This small molecule binds to this protein.
Small molecule (SMILES): CC(=O)N[C@H]1[C@H](O[C@H]2[C@H](O[C@@H]3O[C@@H](C)[C@@H](O)[C@@H](O)[C@@H]3O)[C@@H](NC(C)=O)CO[C@@H]2CO)O[C@H](CO)[C@@H](O[C@@H]2O[C@H](CO[C@H]3O[C@@H](CO)[C@@H](O)[C@H](O)[C@@H]3O)[C@@H](O)[C@H](O[C@H]3O[C@H](CO)[C@@H](O)[C@H](O)[C@@H]3O)[C@@H]2O[C@@H]2OC[C@@H](O)[C@H](O)[C@H]2O)[C@@H]1O

Binding-site contacts:
Ligand atom C2 contacts residue ASN292 of chain 2.A at 2.7 Å.
Ligand atom O6 contacts residue ILE300 of chain 2.A at 3.9 Å.
Ligand atom C6 contacts residue ILE300 of chain 2.A at 3.5 Å (hydrophobic).
Ligand atom C7 contacts residue THR294 of chain 2.A at 4.2 Å.
Ligand atom O7 contacts residue TYR295 of chain 2.A at 4.3 Å.
Ligand atom O6 contacts residue THR294 of chain 2.A at 4.5 Å.
Ligand atom O7 contacts residue THR294 of chain 2.A at 3.5 Å (h-bond).
Ligand atom C1 contacts residue ASN292 of chain 2.A at 1.8 Å.
Ligand atom O2 contacts residue GLN297 of chain 2.A at 3.7 Å.
Ligand atom C6 contacts residue GLN297 of chain 2.A at 3.3 Å.
Ligand atom C3 contacts residue GLN297 of chain 2.A at 3.6 Å.
Ligand atom C1 contacts residue THR294 of chain 2.A at 3.7 Å.
Ligand atom C7 contacts residue ASN292 of chain 2.A at 3.5 Å.
Ligand atom C4 contacts residue ASN292 of chain 2.A at 4.3 Å.
Ligand atom O4 contacts residue ILE300 of chain 2.A at 4.3 Å.
Ligand atom C5 contacts residue ASN292 of chain 2.A at 3.7 Å.
Ligand atom C6 contacts residue GLN297 of chain 2.A at 3.8 Å.
Ligand atom C2 contacts residue GLN297 of chain 2.A at 4.3 Å.
Ligand atom O3 contacts residue GLN297 of chain 2.A at 3.2 Å (h-bond).
Ligand atom O5 contacts residue THR294 of chain 2.A at 3.5 Å.
Ligand atom O5 contacts residue ASN292 of chain 2.A at 2.4 Å (h-bond).
Ligand atom C5 contacts residue THR294 of chain 2.A at 4.4 Å.
Ligand atom N2 contacts residue THR294 of chain 2.A at 4.4 Å.
Ligand atom O6 contacts residue GLN297 of chain 2.A at 2.6 Å (h-bond).
Ligand atom N2 contacts residue ASN292 of chain 2.A at 3.0 Å (h-bond).
Ligand atom O6 contacts residue GLN297 of chain 2.A at 3.0 Å (h-bond).
Ligand atom O6 contacts residue ILE300 of chain 2.A at 4.0 Å.
Ligand atom C2 contacts residue THR294 of chain 2.A at 3.7 Å.
Ligand atom C6 contacts residue THR294 of chain 2.A at 4.1 Å.
Ligand atom O7 contacts residue ASN292 of chain 2.A at 3.7 Å.
Ligand atom C3 contacts residue ASN292 of chain 2.A at 4.0 Å.

Sequence of chain 2.A:
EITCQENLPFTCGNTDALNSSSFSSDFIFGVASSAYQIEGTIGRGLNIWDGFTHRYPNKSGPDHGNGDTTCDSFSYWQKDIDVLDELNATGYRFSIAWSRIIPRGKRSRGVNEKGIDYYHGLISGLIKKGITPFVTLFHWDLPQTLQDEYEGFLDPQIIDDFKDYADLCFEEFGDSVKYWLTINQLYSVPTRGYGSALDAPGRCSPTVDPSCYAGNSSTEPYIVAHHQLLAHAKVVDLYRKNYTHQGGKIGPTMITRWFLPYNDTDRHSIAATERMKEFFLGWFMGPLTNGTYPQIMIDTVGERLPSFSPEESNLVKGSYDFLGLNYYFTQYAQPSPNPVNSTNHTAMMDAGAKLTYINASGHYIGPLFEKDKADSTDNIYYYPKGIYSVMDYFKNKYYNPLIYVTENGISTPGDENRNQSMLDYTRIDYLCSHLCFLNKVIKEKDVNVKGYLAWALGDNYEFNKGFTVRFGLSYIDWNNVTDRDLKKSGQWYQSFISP